This protein binds this small molecule.
Small molecule (SMILES): C[C@@H](O)[C@@H](C)O

Sequence of chain 1.E:
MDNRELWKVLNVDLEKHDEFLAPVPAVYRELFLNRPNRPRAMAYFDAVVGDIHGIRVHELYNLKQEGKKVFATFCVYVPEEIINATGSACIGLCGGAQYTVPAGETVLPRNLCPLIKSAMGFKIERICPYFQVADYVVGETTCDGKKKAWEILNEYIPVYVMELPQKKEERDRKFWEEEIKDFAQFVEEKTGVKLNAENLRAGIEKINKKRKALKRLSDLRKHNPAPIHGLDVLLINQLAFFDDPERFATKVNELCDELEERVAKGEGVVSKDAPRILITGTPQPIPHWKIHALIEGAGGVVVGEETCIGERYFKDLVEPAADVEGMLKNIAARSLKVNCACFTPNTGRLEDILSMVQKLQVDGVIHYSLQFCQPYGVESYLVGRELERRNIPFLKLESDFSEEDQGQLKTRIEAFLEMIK

Binding-site contacts:
Ligand atom C4 contacts residue PHE123 of chain 1.E at 3.5 Å (hydrophobic).
Ligand atom O6 contacts residue HIS54 of chain 1.E at 3.0 Å (h-bond).
Ligand atom C4 contacts residue CYS129 of chain 1.E at 3.9 Å (hydrophobic).
Ligand atom C4 contacts residue PHE21 of chain 1.E at 3.6 Å (hydrophobic).
Ligand atom O6 contacts residue CYS129 of chain 1.E at 2.9 Å (h-bond).
Ligand atom O5 contacts residue HIS54 of chain 1.E at 4.4 Å.
Ligand atom C1 contacts residue ILE287 of chain 1.E at 4.2 Å (hydrophobic).
Ligand atom C2 contacts residue ILE287 of chain 1.E at 4.3 Å (hydrophobic).
Ligand atom O5 contacts residue ILE287 of chain 1.E at 3.7 Å.
Ligand atom C3 contacts residue HIS54 of chain 1.E at 3.8 Å.
Ligand atom O6 contacts residue TYR131 of chain 1.E at 3.3 Å.
Ligand atom C1 contacts residue PHE243 of chain 1.E at 4.2 Å (hydrophobic).
Ligand atom C1 contacts residue LEU94 of chain 1.E at 4.3 Å (hydrophobic).
Ligand atom C3 contacts residue PHE123 of chain 1.E at 4.3 Å (hydrophobic).
Ligand atom C4 contacts residue HIS54 of chain 1.E at 3.4 Å.
Ligand atom C3 contacts residue CYS129 of chain 1.E at 3.3 Å (hydrophobic).